Binding-site contacts:
Ligand atom C contacts residue THR50 of chain 1.M at 4.0 Å.
Ligand atom CZ2 contacts residue THR50 of chain 1.M at 4.0 Å.
Ligand atom CA contacts residue THR23 of chain 1.N at 3.8 Å.
Ligand atom CE3 contacts residue HIS32 of chain 1.M at 3.9 Å.
Ligand atom N contacts residue ASP27 of chain 1.N at 3.0 Å (salt-bridge).
Ligand atom O contacts residue ARG24 of chain 1.N at 3.6 Å.
Ligand atom CZ3 contacts residue HIS32 of chain 1.M at 4.0 Å.
Ligand atom N contacts residue THR28 of chain 1.N at 3.0 Å (h-bond).
Ligand atom NE1 contacts residue ALA44 of chain 1.M at 3.8 Å.
Ligand atom CE2 contacts residue ALA44 of chain 1.M at 4.0 Å (hydrophobic).
Ligand atom C contacts residue SER51 of chain 1.N at 3.6 Å.
Ligand atom CD1 contacts residue GLN45 of chain 1.M at 3.6 Å.
Ligand atom CE2 contacts residue THR50 of chain 1.M at 3.9 Å.
Ligand atom CA contacts residue SER51 of chain 1.N at 4.0 Å.
Ligand atom O contacts residue GLY25 of chain 1.N at 3.0 Å (h-bond).
Ligand atom CH2 contacts residue GLY21 of chain 1.M at 3.6 Å.
Ligand atom CD1 contacts residue THR47 of chain 1.M at 3.8 Å.
Ligand atom OXT contacts residue HIS49 of chain 1.M at 3.8 Å.
Ligand atom C contacts residue THR47 of chain 1.M at 3.4 Å.
Ligand atom CA contacts residue GLY25 of chain 1.N at 3.4 Å.
Ligand atom CB contacts residue SER51 of chain 1.N at 3.4 Å.
Ligand atom CD2 contacts residue THR50 of chain 1.M at 4.0 Å.
Ligand atom N contacts residue THR23 of chain 1.N at 2.9 Å (h-bond).
Ligand atom OXT contacts residue THR50 of chain 1.M at 2.9 Å (h-bond).
Ligand atom O contacts residue SER51 of chain 1.N at 3.0 Å (h-bond).
Ligand atom CZ3 contacts residue GLY21 of chain 1.M at 3.7 Å.
Ligand atom NE1 contacts residue GLN45 of chain 1.M at 2.9 Å (h-bond).
Ligand atom N contacts residue GLY25 of chain 1.N at 2.6 Å (h-bond).
Ligand atom C contacts residue GLY25 of chain 1.N at 3.5 Å.
Ligand atom CB contacts residue THR23 of chain 1.N at 3.7 Å.
Ligand atom CE3 contacts residue HIS31 of chain 1.M at 4.0 Å.
Ligand atom CB contacts residue THR28 of chain 1.N at 3.4 Å.
Ligand atom CG contacts residue SER51 of chain 1.N at 3.8 Å.
Ligand atom CZ2 contacts residue ALA44 of chain 1.M at 3.9 Å (hydrophobic).
Ligand atom OXT contacts residue THR47 of chain 1.M at 2.5 Å (h-bond).
Ligand atom O contacts residue THR47 of chain 1.M at 3.6 Å (h-bond).
Ligand atom CD1 contacts residue SER51 of chain 1.N at 3.4 Å.
Ligand atom CE2 contacts residue GLN45 of chain 1.M at 3.9 Å.
Ligand atom N contacts residue ARG24 of chain 1.N at 3.8 Å.
Ligand atom CA contacts residue THR28 of chain 1.N at 3.2 Å.

Sequence of chain 1.M:
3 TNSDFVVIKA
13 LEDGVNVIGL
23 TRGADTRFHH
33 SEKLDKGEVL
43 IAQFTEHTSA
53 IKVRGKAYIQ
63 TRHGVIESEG

The small molecule below binds the protein below.
Small molecule (SMILES): N[C@@H](Cc1c[nH]c2ccccc12)C(=O)O

Sequence of chain 1.N:
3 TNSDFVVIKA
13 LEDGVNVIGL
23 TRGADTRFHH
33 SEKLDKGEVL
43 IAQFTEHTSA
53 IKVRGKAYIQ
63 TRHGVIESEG